Sequence of chain 1.B:
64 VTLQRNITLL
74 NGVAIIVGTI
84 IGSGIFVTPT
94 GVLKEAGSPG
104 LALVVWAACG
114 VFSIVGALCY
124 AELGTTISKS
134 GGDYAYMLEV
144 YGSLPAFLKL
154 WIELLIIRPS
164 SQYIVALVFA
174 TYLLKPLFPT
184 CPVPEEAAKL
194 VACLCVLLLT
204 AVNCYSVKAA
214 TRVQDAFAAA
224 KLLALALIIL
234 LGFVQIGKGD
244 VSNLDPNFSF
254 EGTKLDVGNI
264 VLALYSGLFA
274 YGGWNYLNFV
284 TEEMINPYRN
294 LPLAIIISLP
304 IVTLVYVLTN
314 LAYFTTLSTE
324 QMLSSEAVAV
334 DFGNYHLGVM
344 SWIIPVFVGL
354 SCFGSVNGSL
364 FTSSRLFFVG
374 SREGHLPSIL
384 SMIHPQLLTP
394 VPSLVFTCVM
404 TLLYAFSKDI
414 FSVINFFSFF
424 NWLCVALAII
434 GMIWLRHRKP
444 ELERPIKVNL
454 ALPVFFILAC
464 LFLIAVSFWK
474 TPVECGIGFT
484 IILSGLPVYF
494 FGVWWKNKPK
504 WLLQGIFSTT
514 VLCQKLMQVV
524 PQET

Binding-site contacts:
Ligand atom CBG contacts residue VAL205 of chain 1.B at 4.3 Å (hydrophobic).
Ligand atom CAE contacts residue VAL205 of chain 1.B at 3.7 Å (hydrophobic).
Ligand atom CAX contacts residue SER209 of chain 1.B at 4.3 Å.
Ligand atom CAL contacts residue SER209 of chain 1.B at 3.6 Å.
Ligand atom CAZ contacts residue ALA212 of chain 1.B at 4.1 Å (hydrophobic).
Ligand atom OAH contacts residue SER209 of chain 1.B at 4.4 Å.
Ligand atom CAL contacts residue ALA212 of chain 1.B at 4.4 Å (hydrophobic).
Ligand atom CBC contacts residue ARG215 of chain 1.B at 4.0 Å.
Ligand atom CAN contacts residue PHE220 of chain 1.B at 4.1 Å (hydrophobic).
Ligand atom OAW contacts residue ARG215 of chain 1.B at 4.1 Å.
Ligand atom CAD contacts residue VAL216 of chain 1.B at 3.9 Å (hydrophobic).
Ligand atom CAL contacts residue TYR208 of chain 1.B at 4.4 Å (hydrophobic).
Ligand atom CAD contacts residue ALA212 of chain 1.B at 3.7 Å (hydrophobic).
Ligand atom CAJ contacts residue PHE220 of chain 1.B at 4.4 Å (hydrophobic).
Ligand atom CAM contacts residue LYS211 of chain 1.B at 4.5 Å.
Ligand atom CAC contacts residue LEU201 of chain 1.B at 4.3 Å (hydrophobic).
Ligand atom CAO contacts residue PHE356 of chain 1.B at 4.4 Å (hydrophobic).
Ligand atom CAJ contacts residue PHE356 of chain 1.B at 4.2 Å (hydrophobic).
Ligand atom CAL contacts residue LYS211 of chain 1.B at 4.3 Å.
Ligand atom OAF contacts residue TYR208 of chain 1.B at 4.3 Å.
Ligand atom CAE contacts residue VAL216 of chain 1.B at 3.7 Å (hydrophobic).
Ligand atom CAM contacts residue ARG215 of chain 1.B at 4.2 Å.
Ligand atom CAR contacts residue ARG215 of chain 1.B at 3.6 Å.

The small molecule below binds the protein below.
Small molecule (SMILES): CC(C)CCC[C@@H](C)[C@H]1CC[C@H]2[C@@H]3CC=C4C[C@@H](OC(=O)CCC(=O)O)CC[C@]4(C)[C@H]3CC[C@]12C